A small-molecule ligand and the protein it binds are described below.
Small molecule (SMILES): CC(=O)N[C@@H]1[C@@H](O)[C@H](O)[C@@H](CO)O[C@H]1O

Sequence of chain 53.A:
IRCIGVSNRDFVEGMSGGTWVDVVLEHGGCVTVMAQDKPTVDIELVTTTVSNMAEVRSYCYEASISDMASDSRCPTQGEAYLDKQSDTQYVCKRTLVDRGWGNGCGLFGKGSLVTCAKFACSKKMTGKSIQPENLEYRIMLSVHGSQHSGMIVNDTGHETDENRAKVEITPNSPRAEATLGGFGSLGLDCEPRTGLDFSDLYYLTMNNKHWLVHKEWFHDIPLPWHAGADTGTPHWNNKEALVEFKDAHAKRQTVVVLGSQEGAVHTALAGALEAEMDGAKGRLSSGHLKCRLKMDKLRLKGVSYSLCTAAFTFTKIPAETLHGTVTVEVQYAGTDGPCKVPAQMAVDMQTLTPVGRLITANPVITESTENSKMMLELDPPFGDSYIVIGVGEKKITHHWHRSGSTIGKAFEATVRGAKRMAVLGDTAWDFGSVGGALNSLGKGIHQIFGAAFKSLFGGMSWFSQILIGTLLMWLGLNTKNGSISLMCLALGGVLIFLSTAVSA

Binding-site contacts:
Ligand atom C4 contacts residue THR160 of chain 53.A at 3.6 Å.
Ligand atom C4 contacts residue ASN154 of chain 53.A at 4.3 Å.
Ligand atom O3 contacts residue THR160 of chain 53.A at 4.3 Å.
Ligand atom C2 contacts residue THR160 of chain 53.A at 2.7 Å.
Ligand atom C3 contacts residue ASN154 of chain 53.A at 3.9 Å.
Ligand atom C7 contacts residue THR160 of chain 53.A at 3.4 Å.
Ligand atom C1 contacts residue THR160 of chain 53.A at 3.0 Å.
Ligand atom C8 contacts residue ILE152 of chain 53.A at 4.3 Å (hydrophobic).
Ligand atom C5 contacts residue THR160 of chain 53.A at 3.7 Å.
Ligand atom C8 contacts residue VAL153 of chain 53.A at 4.4 Å (hydrophobic).
Ligand atom O7 contacts residue THR160 of chain 53.A at 2.5 Å.
Ligand atom O6 contacts residue HIS158 of chain 53.A at 3.4 Å (h-bond).
Ligand atom N2 contacts residue ASN154 of chain 53.A at 3.0 Å (h-bond).
Ligand atom C2 contacts residue ASN154 of chain 53.A at 2.5 Å.
Ligand atom O5 contacts residue HIS158 of chain 53.A at 3.8 Å.
Ligand atom C6 contacts residue THR160 of chain 53.A at 3.7 Å.
Ligand atom C6 contacts residue HIS158 of chain 53.A at 4.0 Å.
Ligand atom C1 contacts residue ASN154 of chain 53.A at 1.6 Å.
Ligand atom C7 contacts residue ASN154 of chain 53.A at 3.0 Å.
Ligand atom O5 contacts residue THR160 of chain 53.A at 3.2 Å.
Ligand atom C5 contacts residue ASN154 of chain 53.A at 3.8 Å.
Ligand atom O7 contacts residue ASN154 of chain 53.A at 2.7 Å (h-bond).
Ligand atom O5 contacts residue ASN154 of chain 53.A at 2.4 Å (h-bond).
Ligand atom O7 contacts residue ASP161 of chain 53.A at 3.7 Å.
Ligand atom C3 contacts residue THR160 of chain 53.A at 3.9 Å.
Ligand atom C8 contacts residue ASN154 of chain 53.A at 4.1 Å.
Ligand atom N2 contacts residue THR160 of chain 53.A at 3.5 Å.